Sequence of chain 1.C:
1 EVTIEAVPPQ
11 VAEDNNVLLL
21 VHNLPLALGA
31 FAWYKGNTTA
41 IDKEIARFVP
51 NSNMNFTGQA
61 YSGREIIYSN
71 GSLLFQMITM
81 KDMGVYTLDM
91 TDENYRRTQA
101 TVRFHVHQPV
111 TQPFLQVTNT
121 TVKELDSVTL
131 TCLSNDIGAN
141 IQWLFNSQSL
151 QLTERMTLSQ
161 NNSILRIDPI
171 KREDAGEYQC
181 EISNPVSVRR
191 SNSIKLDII

This protein binds this small molecule.
Small molecule (SMILES): CC(=O)N[C@@H]1[C@@H](O)[C@H](O)[C@@H](CO)O[C@H]1O

Binding-site contacts:
Ligand atom C3 contacts residue ASN37 of chain 1.C at 3.7 Å.
Ligand atom C1 contacts residue ASN37 of chain 1.C at 1.4 Å.
Ligand atom C5 contacts residue ASN37 of chain 1.C at 3.7 Å.
Ligand atom C2 contacts residue ASN37 of chain 1.C at 2.4 Å.
Ligand atom N2 contacts residue ASN37 of chain 1.C at 2.6 Å (h-bond).
Ligand atom O7 contacts residue ASN37 of chain 1.C at 4.2 Å.
Ligand atom C8 contacts residue ASN37 of chain 1.C at 4.3 Å.
Ligand atom C4 contacts residue ASN37 of chain 1.C at 4.2 Å.
Ligand atom O5 contacts residue ASN37 of chain 1.C at 2.4 Å (h-bond).
Ligand atom C7 contacts residue ASN37 of chain 1.C at 3.5 Å.